Sequence of chain 1.D:
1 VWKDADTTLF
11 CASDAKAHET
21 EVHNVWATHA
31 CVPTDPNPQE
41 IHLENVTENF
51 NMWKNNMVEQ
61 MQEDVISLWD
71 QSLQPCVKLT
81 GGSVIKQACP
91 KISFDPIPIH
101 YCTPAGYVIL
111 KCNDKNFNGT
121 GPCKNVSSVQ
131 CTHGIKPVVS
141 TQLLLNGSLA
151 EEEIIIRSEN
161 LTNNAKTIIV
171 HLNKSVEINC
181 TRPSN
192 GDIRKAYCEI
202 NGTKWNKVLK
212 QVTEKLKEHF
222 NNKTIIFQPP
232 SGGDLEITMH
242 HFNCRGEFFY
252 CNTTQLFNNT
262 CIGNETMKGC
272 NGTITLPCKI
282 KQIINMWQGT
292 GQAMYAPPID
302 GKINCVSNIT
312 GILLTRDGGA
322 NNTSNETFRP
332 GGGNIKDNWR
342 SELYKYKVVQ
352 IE

This protein binds this small molecule.
Small molecule (SMILES): CC(=O)N[C@@H]1[C@@H](O)[C@H](O)[C@@H](CO)O[C@H]1O

Binding-site contacts:
Ligand atom C1 contacts residue THR120 of chain 1.D at 3.5 Å.
Ligand atom C5 contacts residue THR120 of chain 1.D at 4.5 Å.
Ligand atom C8 contacts residue THR120 of chain 1.D at 3.5 Å.
Ligand atom C2 contacts residue ASN118 of chain 1.D at 2.4 Å.
Ligand atom N2 contacts residue THR120 of chain 1.D at 3.0 Å (h-bond).
Ligand atom N2 contacts residue ASN118 of chain 1.D at 2.9 Å (h-bond).
Ligand atom C1 contacts residue ASN118 of chain 1.D at 1.4 Å.
Ligand atom C7 contacts residue THR120 of chain 1.D at 3.7 Å.
Ligand atom C7 contacts residue SER158 of chain 1.D at 4.3 Å.
Ligand atom C7 contacts residue ASN118 of chain 1.D at 4.1 Å.
Ligand atom C4 contacts residue ASN118 of chain 1.D at 4.2 Å.
Ligand atom O5 contacts residue THR120 of chain 1.D at 4.2 Å.
Ligand atom C5 contacts residue ASN118 of chain 1.D at 3.6 Å.
Ligand atom C8 contacts residue GLU159 of chain 1.D at 4.5 Å.
Ligand atom C3 contacts residue ASN118 of chain 1.D at 3.8 Å.
Ligand atom O3 contacts residue THR120 of chain 1.D at 4.5 Å.
Ligand atom O5 contacts residue ASN118 of chain 1.D at 2.3 Å (h-bond).
Ligand atom C8 contacts residue SER158 of chain 1.D at 2.9 Å.
Ligand atom C3 contacts residue THR120 of chain 1.D at 3.7 Å.
Ligand atom C2 contacts residue THR120 of chain 1.D at 3.6 Å.